Binding-site contacts:
Ligand atom O5 contacts residue ALA703 of chain 1.B at 4.4 Å.
Ligand atom O5 contacts residue ASN1071 of chain 1.B at 2.3 Å (h-bond).
Ligand atom C3 contacts residue ASN1071 of chain 1.B at 3.8 Å.
Ligand atom C2 contacts residue ASN1071 of chain 1.B at 2.5 Å.
Ligand atom C8 contacts residue GLU1069 of chain 1.B at 3.9 Å.
Ligand atom C7 contacts residue ASN1071 of chain 1.B at 3.6 Å.
Ligand atom C5 contacts residue ASN1071 of chain 1.B at 3.6 Å.
Ligand atom C1 contacts residue ASN1071 of chain 1.B at 1.4 Å.
Ligand atom O6 contacts residue ASN1071 of chain 1.B at 4.5 Å.
Ligand atom N2 contacts residue ASN1071 of chain 1.B at 2.8 Å (h-bond).
Ligand atom C5 contacts residue ALA703 of chain 1.B at 3.8 Å (hydrophobic).
Ligand atom O7 contacts residue ASN1071 of chain 1.B at 4.2 Å.
Ligand atom C8 contacts residue ASN1071 of chain 1.B at 3.9 Å.
Ligand atom C6 contacts residue ALA703 of chain 1.B at 4.3 Å (hydrophobic).
Ligand atom C4 contacts residue ASN1071 of chain 1.B at 4.2 Å.
Ligand atom C8 contacts residue LYS1070 of chain 1.B at 3.8 Å.
Ligand atom C1 contacts residue GLN892 of chain 1.C at 4.1 Å.

Sequence of chain 1.C:
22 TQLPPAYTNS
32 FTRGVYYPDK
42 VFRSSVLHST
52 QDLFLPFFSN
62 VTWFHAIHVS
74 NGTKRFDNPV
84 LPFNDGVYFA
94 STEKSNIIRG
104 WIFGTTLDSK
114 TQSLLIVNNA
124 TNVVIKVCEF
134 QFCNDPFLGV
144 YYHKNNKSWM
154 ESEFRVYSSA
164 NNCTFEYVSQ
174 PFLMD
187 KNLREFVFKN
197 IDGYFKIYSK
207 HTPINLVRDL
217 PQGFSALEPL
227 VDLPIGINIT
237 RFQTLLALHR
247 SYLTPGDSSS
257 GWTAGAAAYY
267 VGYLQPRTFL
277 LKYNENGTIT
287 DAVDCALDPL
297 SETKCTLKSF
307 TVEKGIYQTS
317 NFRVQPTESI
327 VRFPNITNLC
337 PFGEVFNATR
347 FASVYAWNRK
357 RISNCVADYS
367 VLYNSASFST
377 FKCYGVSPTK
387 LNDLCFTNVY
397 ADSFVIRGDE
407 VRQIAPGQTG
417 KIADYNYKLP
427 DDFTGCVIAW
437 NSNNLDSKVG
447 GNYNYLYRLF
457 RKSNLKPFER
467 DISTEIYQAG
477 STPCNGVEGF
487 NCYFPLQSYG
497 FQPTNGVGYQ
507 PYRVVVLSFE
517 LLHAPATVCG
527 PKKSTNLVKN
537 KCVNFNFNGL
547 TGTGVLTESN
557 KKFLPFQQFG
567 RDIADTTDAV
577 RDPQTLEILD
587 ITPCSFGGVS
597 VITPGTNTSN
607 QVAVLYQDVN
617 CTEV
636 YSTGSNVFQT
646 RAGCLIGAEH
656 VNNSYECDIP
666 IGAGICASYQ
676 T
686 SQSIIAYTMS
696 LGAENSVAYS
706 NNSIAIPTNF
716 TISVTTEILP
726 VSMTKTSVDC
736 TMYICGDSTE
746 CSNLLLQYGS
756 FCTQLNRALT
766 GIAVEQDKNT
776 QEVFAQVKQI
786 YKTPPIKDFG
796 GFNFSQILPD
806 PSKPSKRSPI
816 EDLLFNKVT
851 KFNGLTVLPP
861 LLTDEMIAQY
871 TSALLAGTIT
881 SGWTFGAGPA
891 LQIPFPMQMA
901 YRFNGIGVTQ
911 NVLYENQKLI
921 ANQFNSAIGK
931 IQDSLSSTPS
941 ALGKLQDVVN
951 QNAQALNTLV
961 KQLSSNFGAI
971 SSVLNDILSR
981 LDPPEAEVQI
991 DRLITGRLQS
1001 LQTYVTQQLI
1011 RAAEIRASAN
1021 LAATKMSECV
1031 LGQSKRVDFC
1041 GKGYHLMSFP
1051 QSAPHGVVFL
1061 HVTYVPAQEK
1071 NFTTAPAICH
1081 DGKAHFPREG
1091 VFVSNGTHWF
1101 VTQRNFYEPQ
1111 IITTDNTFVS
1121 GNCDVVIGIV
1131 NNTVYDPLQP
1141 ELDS

This protein binds this small molecule.
Small molecule (SMILES): CC(=O)N[C@@H]1[C@@H](O)[C@H](O)[C@@H](CO)O[C@H]1O

Sequence of chain 1.B:
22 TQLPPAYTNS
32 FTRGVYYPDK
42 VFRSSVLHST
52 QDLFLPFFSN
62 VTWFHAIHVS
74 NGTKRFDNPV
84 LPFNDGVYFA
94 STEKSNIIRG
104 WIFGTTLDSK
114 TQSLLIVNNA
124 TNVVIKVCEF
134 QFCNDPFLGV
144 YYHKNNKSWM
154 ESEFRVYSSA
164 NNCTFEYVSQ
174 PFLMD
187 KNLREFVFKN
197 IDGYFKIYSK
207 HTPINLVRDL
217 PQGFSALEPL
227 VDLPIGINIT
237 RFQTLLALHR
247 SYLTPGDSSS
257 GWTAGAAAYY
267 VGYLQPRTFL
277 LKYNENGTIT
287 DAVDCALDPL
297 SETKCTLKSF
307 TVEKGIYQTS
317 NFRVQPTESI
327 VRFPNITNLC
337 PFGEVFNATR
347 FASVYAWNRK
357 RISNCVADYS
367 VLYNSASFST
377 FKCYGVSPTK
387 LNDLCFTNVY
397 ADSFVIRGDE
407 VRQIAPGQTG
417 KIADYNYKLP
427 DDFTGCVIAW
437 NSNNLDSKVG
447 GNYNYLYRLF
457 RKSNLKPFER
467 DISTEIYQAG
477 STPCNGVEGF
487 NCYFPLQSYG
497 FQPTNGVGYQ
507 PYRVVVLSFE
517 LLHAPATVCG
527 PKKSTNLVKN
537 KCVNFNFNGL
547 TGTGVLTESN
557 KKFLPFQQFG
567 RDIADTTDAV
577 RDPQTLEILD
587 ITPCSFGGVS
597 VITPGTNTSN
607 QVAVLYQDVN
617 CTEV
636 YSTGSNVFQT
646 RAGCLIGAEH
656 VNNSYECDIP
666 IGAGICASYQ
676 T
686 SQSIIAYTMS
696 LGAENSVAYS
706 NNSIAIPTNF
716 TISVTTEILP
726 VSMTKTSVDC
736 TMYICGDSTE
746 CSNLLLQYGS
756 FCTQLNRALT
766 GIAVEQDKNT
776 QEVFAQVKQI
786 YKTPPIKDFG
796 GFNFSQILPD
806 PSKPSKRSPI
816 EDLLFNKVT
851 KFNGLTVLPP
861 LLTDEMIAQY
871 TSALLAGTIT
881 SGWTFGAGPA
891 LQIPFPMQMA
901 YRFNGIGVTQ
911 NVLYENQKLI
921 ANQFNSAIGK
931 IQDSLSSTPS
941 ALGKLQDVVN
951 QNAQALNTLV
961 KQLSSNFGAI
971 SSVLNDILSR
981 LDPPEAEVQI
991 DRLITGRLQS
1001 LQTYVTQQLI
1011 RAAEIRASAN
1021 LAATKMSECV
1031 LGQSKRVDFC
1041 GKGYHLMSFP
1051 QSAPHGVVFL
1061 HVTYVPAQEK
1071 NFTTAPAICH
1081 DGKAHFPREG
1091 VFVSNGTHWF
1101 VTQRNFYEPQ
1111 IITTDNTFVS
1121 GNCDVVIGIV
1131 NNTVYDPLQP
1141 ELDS